This protein binds this small molecule.
Small molecule (SMILES): CC(=O)N[C@H]1CO[C@H](CO[C@]2(C(=O)O)C[C@H](O)[C@@H](NC(C)=O)[C@H]([C@H](O)[C@H](O)CO)O2)[C@@H](O)C1

Binding-site contacts:
Ligand atom O9 contacts residue ARG215 of chain 1.E at 3.4 Å (salt-bridge).
Ligand atom C6 contacts residue ARG215 of chain 1.E at 3.8 Å.
Ligand atom C6 contacts residue ALA129 of chain 1.E at 4.1 Å (hydrophobic).
Ligand atom C8 contacts residue ARG215 of chain 1.E at 4.2 Å.
Ligand atom O4 contacts residue ALA129 of chain 1.E at 4.0 Å.
Ligand atom O9 contacts residue HIS178 of chain 1.E at 3.4 Å (h-bond).
Ligand atom C7 contacts residue TRP146 of chain 1.E at 4.0 Å (hydrophobic).
Ligand atom N5 contacts residue ALA129 of chain 1.E at 2.8 Å (h-bond).
Ligand atom O10 contacts residue TRP146 of chain 1.E at 4.0 Å.
Ligand atom O9 contacts residue TYR92 of chain 1.E at 3.0 Å (h-bond).
Ligand atom N5 contacts residue TRP146 of chain 1.E at 4.3 Å.
Ligand atom C8 contacts residue TYR92 of chain 1.E at 3.6 Å (hydrophobic).
Ligand atom O7 contacts residue GLU185 of chain 1.E at 3.4 Å (salt-bridge).
Ligand atom O8 contacts residue ARG215 of chain 1.E at 4.3 Å.
Ligand atom O10 contacts residue ALA129 of chain 1.E at 3.6 Å (h-bond).
Ligand atom O9 contacts residue GLU181 of chain 1.E at 4.2 Å.
Ligand atom C7 contacts residue GLU185 of chain 1.E at 4.1 Å.
Ligand atom O1B contacts residue SER131 of chain 1.E at 4.1 Å.
Ligand atom O8 contacts residue TRP146 of chain 1.E at 3.7 Å.
Ligand atom C9 contacts residue LEU189 of chain 1.E at 4.3 Å (hydrophobic).
Ligand atom C9 contacts residue GLU185 of chain 1.E at 3.4 Å.
Ligand atom C11 contacts residue LEU148 of chain 1.E at 4.2 Å (hydrophobic).
Ligand atom C1 contacts residue THR130 of chain 1.E at 3.7 Å.
Ligand atom C9 contacts residue TYR92 of chain 1.E at 3.4 Å (hydrophobic).
Ligand atom O1B contacts residue THR130 of chain 1.E at 3.1 Å (h-bond).
Ligand atom C9 contacts residue TRP146 of chain 1.E at 3.9 Å (hydrophobic).
Ligand atom C8 contacts residue GLU185 of chain 1.E at 3.6 Å.
Ligand atom C1 contacts residue SER131 of chain 1.E at 3.8 Å.
Ligand atom O10 contacts residue GLY128 of chain 1.E at 3.7 Å.
Ligand atom C10 contacts residue ALA129 of chain 1.E at 3.6 Å (hydrophobic).
Ligand atom C11 contacts residue LEU189 of chain 1.E at 3.4 Å (hydrophobic).
Ligand atom O1A contacts residue SER131 of chain 1.E at 2.8 Å (h-bond).
Ligand atom O9 contacts residue GLU185 of chain 1.E at 2.7 Å (salt-bridge).
Ligand atom C5 contacts residue ALA129 of chain 1.E at 3.6 Å (hydrophobic).
Ligand atom O10 contacts residue LEU148 of chain 1.E at 3.8 Å.
Ligand atom O1A contacts residue THR130 of chain 1.E at 3.5 Å.
Ligand atom C4 contacts residue ALA129 of chain 1.E at 3.5 Å (hydrophobic).
Ligand atom O8 contacts residue TYR92 of chain 1.E at 2.7 Å (h-bond).
Ligand atom C8 contacts residue TRP146 of chain 1.E at 4.0 Å (hydrophobic).
Ligand atom C9 contacts residue HIS178 of chain 1.E at 3.3 Å.

Sequence of chain 1.E:
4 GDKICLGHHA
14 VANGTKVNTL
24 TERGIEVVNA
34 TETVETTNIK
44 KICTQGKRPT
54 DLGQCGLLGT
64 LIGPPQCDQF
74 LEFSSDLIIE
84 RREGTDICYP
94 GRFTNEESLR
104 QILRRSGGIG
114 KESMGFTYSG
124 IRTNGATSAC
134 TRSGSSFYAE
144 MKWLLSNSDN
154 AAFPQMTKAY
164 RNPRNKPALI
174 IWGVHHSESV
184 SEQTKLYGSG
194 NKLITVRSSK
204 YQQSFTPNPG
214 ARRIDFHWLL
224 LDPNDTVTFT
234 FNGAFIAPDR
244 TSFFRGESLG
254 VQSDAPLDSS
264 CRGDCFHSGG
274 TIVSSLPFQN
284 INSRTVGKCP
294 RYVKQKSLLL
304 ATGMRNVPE